Sequence of chain 1.J:
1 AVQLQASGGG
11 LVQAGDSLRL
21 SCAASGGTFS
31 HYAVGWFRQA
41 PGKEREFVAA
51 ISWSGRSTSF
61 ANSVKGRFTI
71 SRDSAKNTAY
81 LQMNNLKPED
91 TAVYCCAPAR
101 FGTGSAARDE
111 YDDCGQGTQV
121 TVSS

Binding-site contacts:
Ligand atom O6 contacts residue SER25 of chain 1.E at 3.6 Å.
Ligand atom C8 contacts residue ASN23 of chain 1.E at 4.0 Å.
Ligand atom O5 contacts residue ASN23 of chain 1.E at 2.4 Å (h-bond).
Ligand atom C5 contacts residue SER25 of chain 1.E at 4.2 Å.
Ligand atom N2 contacts residue ARG56 of chain 1.J at 4.0 Å.
Ligand atom C5 contacts residue ASN23 of chain 1.E at 3.7 Å.
Ligand atom C7 contacts residue ASN23 of chain 1.E at 3.8 Å.
Ligand atom O5 contacts residue GLN26 of chain 1.E at 3.4 Å (h-bond).
Ligand atom C1 contacts residue SER25 of chain 1.E at 3.7 Å.
Ligand atom C8 contacts residue ARG56 of chain 1.J at 3.1 Å.
Ligand atom O5 contacts residue SER25 of chain 1.E at 3.7 Å.
Ligand atom N2 contacts residue ASN23 of chain 1.E at 2.8 Å (h-bond).
Ligand atom C7 contacts residue ARG56 of chain 1.J at 4.1 Å.
Ligand atom C1 contacts residue ASN23 of chain 1.E at 1.4 Å.
Ligand atom C1 contacts residue GLN26 of chain 1.E at 3.9 Å.
Ligand atom O6 contacts residue GLN26 of chain 1.E at 3.8 Å.
Ligand atom C4 contacts residue ASN23 of chain 1.E at 4.2 Å.
Ligand atom C3 contacts residue ASN23 of chain 1.E at 3.8 Å.
Ligand atom C2 contacts residue ASN23 of chain 1.E at 2.5 Å.
Ligand atom C2 contacts residue GLN26 of chain 1.E at 4.3 Å.

A protein and the small-molecule ligand that binds it are described below.
Small molecule (SMILES): CC(=O)N[C@@H]1[C@@H](O)[C@H](O)[C@@H](CO)O[C@H]1O

Sequence of chain 1.E:
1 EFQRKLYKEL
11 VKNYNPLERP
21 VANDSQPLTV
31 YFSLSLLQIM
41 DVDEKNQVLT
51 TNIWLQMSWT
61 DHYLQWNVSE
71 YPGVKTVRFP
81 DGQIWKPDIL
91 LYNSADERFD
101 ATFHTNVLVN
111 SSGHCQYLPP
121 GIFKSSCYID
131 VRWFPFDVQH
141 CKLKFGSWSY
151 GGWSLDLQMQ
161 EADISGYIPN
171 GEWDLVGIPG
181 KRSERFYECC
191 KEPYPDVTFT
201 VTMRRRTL